Binding-site contacts:
Ligand atom C8 contacts residue GLY75 of chain 47.F at 2.5 Å.
Ligand atom C1 contacts residue ASN96 of chain 47.F at 1.4 Å.
Ligand atom O7 contacts residue ASN77 of chain 47.F at 3.4 Å (h-bond).
Ligand atom O7 contacts residue ASN96 of chain 47.F at 3.4 Å (h-bond).
Ligand atom N2 contacts residue GLY75 of chain 47.F at 2.6 Å (h-bond).
Ligand atom C7 contacts residue ASN96 of chain 47.F at 3.5 Å.
Ligand atom C8 contacts residue NAG1 of chain 47.K at 4.3 Å.
Ligand atom N2 contacts residue ASN96 of chain 47.F at 3.1 Å (h-bond).
Ligand atom C8 contacts residue LYS76 of chain 47.F at 4.0 Å.
Ligand atom O7 contacts residue GLY75 of chain 47.F at 4.0 Å.
Ligand atom C8 contacts residue ASN77 of chain 47.F at 3.7 Å.
Ligand atom C2 contacts residue GLY75 of chain 47.F at 3.8 Å.
Ligand atom C7 contacts residue NAG1 of chain 47.K at 4.3 Å.
Ligand atom O5 contacts residue ASN96 of chain 47.F at 2.2 Å (h-bond).
Ligand atom C2 contacts residue ASN96 of chain 47.F at 2.6 Å.
Ligand atom C7 contacts residue ASN77 of chain 47.F at 3.8 Å.
Ligand atom O7 contacts residue NAG1 of chain 47.K at 3.4 Å.
Ligand atom C3 contacts residue ASN96 of chain 47.F at 3.8 Å.
Ligand atom C1 contacts residue GLY75 of chain 47.F at 3.9 Å.
Ligand atom C7 contacts residue GLY75 of chain 47.F at 2.9 Å.
Ligand atom C4 contacts residue ASN96 of chain 47.F at 4.2 Å.
Ligand atom C5 contacts residue ASN96 of chain 47.F at 3.5 Å.
Ligand atom C3 contacts residue GLY75 of chain 47.F at 4.4 Å.

The protein below binds the small molecule below.
Small molecule (SMILES): CC(=O)N[C@H]1[C@H](O[C@H]2[C@H](O)[C@@H](NC(C)=O)CO[C@@H]2CO)O[C@H](CO)[C@@H](O[C@@H]2O[C@H](CO)[C@@H](O)[C@H](O)[C@@H]2O)[C@@H]1O

Sequence of chain 47.F:
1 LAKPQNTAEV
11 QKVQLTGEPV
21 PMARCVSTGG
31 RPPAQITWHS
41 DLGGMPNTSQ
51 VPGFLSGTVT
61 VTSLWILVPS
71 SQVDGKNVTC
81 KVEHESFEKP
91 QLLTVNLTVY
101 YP